A protein and the small-molecule ligand that binds it are described below.
Small molecule (SMILES): CC(=O)N[C@H]1[C@H](O[C@H]2[C@H](O)[C@@H](NC(C)=O)CO[C@@H]2CO[C@@H]2O[C@@H](C)[C@@H](O)[C@@H](O)[C@@H]2O)O[C@H](CO)[C@@H](O)[C@@H]1O

Binding-site contacts:
Ligand atom C8 contacts residue SER343 of chain 1.A at 4.5 Å.
Ligand atom O7 contacts residue PHE337 of chain 1.A at 4.3 Å.
Ligand atom C1 contacts residue GLY336 of chain 1.A at 4.2 Å.
Ligand atom O5 contacts residue SER338 of chain 1.A at 3.3 Å.
Ligand atom C7 contacts residue GLY336 of chain 1.A at 4.1 Å.
Ligand atom C6 contacts residue ASN341 of chain 1.A at 3.9 Å.
Ligand atom O5 contacts residue SER338 of chain 1.A at 4.1 Å.
Ligand atom C2 contacts residue GLY336 of chain 1.A at 4.4 Å.
Ligand atom O7 contacts residue GLY336 of chain 1.A at 2.9 Å (h-bond).
Ligand atom C6 contacts residue SER338 of chain 1.A at 4.0 Å.
Ligand atom O7 contacts residue ASN341 of chain 1.A at 2.6 Å (h-bond).
Ligand atom C8 contacts residue ASN342 of chain 1.A at 3.8 Å.
Ligand atom N2 contacts residue GLY336 of chain 1.A at 4.2 Å.
Ligand atom C5 contacts residue GLY336 of chain 1.A at 4.4 Å.
Ligand atom C2 contacts residue ASN341 of chain 1.A at 2.4 Å.
Ligand atom O5 contacts residue ASN341 of chain 1.A at 2.3 Å (h-bond).
Ligand atom C3 contacts residue ASN341 of chain 1.A at 3.8 Å.
Ligand atom C8 contacts residue ILE344 of chain 1.A at 4.1 Å (hydrophobic).
Ligand atom C4 contacts residue ASN341 of chain 1.A at 4.2 Å.
Ligand atom N2 contacts residue ASN341 of chain 1.A at 2.9 Å (h-bond).
Ligand atom O4 contacts residue GLY336 of chain 1.A at 4.1 Å.
Ligand atom C5 contacts residue PHE337 of chain 1.A at 4.1 Å (hydrophobic).
Ligand atom C5 contacts residue SER338 of chain 1.A at 3.8 Å.
Ligand atom C6 contacts residue SER338 of chain 1.A at 3.8 Å.
Ligand atom C6 contacts residue PHE337 of chain 1.A at 4.0 Å (hydrophobic).
Ligand atom C1 contacts residue SER338 of chain 1.A at 3.8 Å.
Ligand atom C5 contacts residue ASN341 of chain 1.A at 3.6 Å.
Ligand atom C3 contacts residue GLY336 of chain 1.A at 4.2 Å.
Ligand atom C1 contacts residue ASN341 of chain 1.A at 1.4 Å.
Ligand atom O7 contacts residue PRO335 of chain 1.A at 3.9 Å.
Ligand atom C6 contacts residue ASP340 of chain 1.A at 4.2 Å.
Ligand atom C8 contacts residue ASN341 of chain 1.A at 4.3 Å.
Ligand atom C7 contacts residue ASN341 of chain 1.A at 3.0 Å.
Ligand atom C5 contacts residue ASN341 of chain 1.A at 4.2 Å.

Sequence of chain 1.A:
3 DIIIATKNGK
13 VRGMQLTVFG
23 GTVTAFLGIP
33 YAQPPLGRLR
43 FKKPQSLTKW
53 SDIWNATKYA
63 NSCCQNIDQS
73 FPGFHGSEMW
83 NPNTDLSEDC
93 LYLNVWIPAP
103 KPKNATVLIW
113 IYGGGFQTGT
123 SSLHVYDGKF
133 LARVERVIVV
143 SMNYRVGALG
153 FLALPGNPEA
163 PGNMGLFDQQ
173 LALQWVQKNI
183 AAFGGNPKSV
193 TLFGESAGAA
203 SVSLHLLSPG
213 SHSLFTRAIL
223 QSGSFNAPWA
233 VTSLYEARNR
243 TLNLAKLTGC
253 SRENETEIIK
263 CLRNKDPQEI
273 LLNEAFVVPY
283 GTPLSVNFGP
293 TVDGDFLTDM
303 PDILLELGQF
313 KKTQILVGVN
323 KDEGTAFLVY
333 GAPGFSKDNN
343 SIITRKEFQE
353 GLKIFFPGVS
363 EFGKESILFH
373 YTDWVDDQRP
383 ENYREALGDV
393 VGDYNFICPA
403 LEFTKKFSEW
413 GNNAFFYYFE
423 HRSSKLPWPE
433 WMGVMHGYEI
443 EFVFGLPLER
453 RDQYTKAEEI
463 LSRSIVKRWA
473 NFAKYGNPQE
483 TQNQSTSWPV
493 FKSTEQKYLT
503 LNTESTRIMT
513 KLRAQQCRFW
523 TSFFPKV